Binding-site contacts:
Ligand atom C6 contacts residue TRP430 of chain 1.B at 3.6 Å (hydrophobic).
Ligand atom C5 contacts residue ARG94 of chain 1.B at 4.3 Å.
Ligand atom C3 contacts residue GLU95 of chain 1.B at 3.6 Å.
Ligand atom O4 contacts residue GLU415 of chain 1.B at 4.0 Å.
Ligand atom C2 contacts residue ASP92 of chain 1.B at 3.6 Å.
Ligand atom C1 contacts residue VAL37 of chain 1.B at 4.0 Å (hydrophobic).
Ligand atom O6 contacts residue TRP430 of chain 1.B at 3.5 Å (h-bond).
Ligand atom O6 contacts residue ARG94 of chain 1.B at 3.0 Å (salt-bridge).
Ligand atom O1 contacts residue PRO75 of chain 1.B at 4.2 Å.
Ligand atom O3 contacts residue GLU95 of chain 1.B at 2.6 Å (salt-bridge).
Ligand atom C1 contacts residue ASP92 of chain 1.B at 4.0 Å.
Ligand atom C4 contacts residue GLU429 of chain 1.B at 4.2 Å.
Ligand atom C6 contacts residue GLU415 of chain 1.B at 3.5 Å.
Ligand atom O6 contacts residue TRP430 of chain 1.B at 3.0 Å (h-bond).
Ligand atom C6 contacts residue ARG94 of chain 1.B at 3.9 Å.
Ligand atom O6 contacts residue GLU429 of chain 1.B at 3.4 Å.
Ligand atom O6 contacts residue GOL1 of chain 1.O at 3.6 Å.
Ligand atom O5 contacts residue GLU415 of chain 1.B at 3.7 Å.
Ligand atom C6 contacts residue TRP430 of chain 1.B at 3.6 Å (hydrophobic).
Ligand atom C1 contacts residue ARG94 of chain 1.B at 3.8 Å.
Ligand atom O4 contacts residue GLU95 of chain 1.B at 4.2 Å.
Ligand atom O6 contacts residue GLU415 of chain 1.B at 3.0 Å (salt-bridge).
Ligand atom O3 contacts residue ARG94 of chain 1.B at 3.7 Å.
Ligand atom O1 contacts residue VAL37 of chain 1.B at 3.0 Å.
Ligand atom C4 contacts residue LYS411 of chain 1.B at 3.8 Å.
Ligand atom C5 contacts residue GOL1 of chain 1.O at 4.2 Å.
Ligand atom C2 contacts residue ARG94 of chain 1.B at 4.0 Å.
Ligand atom O2 contacts residue ASP92 of chain 1.B at 3.6 Å (salt-bridge).
Ligand atom O6 contacts residue PHE432 of chain 1.B at 3.9 Å.
Ligand atom C4 contacts residue ARG94 of chain 1.B at 4.3 Å.
Ligand atom C4 contacts residue GLU415 of chain 1.B at 4.2 Å.
Ligand atom O5 contacts residue ARG94 of chain 1.B at 3.5 Å (salt-bridge).
Ligand atom O4 contacts residue LYS411 of chain 1.B at 2.7 Å (salt-bridge).
Ligand atom C5 contacts residue LYS411 of chain 1.B at 3.8 Å.
Ligand atom C5 contacts residue GLU415 of chain 1.B at 3.1 Å.
Ligand atom O3 contacts residue LYS98 of chain 1.B at 4.1 Å.
Ligand atom O5 contacts residue GOL1 of chain 1.O at 3.4 Å.
Ligand atom O4 contacts residue GLU429 of chain 1.B at 3.1 Å (salt-bridge).
Ligand atom O2 contacts residue VAL37 of chain 1.B at 3.4 Å.
Ligand atom O4 contacts residue LYS98 of chain 1.B at 3.4 Å (salt-bridge).

A protein and the small-molecule ligand that binds it are described below.
Small molecule (SMILES): OC[C@H]1O[C@@](CO)(O[C@H]2O[C@H](CO)[C@@H](O)[C@H](O)[C@H]2O)[C@@H](O)[C@@H]1O

Sequence of chain 1.B:
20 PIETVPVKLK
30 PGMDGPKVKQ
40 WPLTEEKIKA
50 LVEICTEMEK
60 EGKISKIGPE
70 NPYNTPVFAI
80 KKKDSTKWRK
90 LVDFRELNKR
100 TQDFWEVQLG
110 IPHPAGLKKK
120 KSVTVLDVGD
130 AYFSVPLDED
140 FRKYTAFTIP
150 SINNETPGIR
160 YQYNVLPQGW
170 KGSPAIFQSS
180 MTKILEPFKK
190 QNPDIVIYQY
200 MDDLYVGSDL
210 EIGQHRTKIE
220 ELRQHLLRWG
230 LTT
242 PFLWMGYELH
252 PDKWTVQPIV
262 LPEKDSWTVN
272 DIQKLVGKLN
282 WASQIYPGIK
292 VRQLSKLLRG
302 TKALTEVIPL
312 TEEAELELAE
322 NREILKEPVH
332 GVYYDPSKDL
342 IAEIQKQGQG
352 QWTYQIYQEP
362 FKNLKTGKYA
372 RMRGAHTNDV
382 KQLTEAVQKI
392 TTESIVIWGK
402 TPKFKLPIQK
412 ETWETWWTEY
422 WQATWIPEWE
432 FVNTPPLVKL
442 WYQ